Sequence of chain 1.L:
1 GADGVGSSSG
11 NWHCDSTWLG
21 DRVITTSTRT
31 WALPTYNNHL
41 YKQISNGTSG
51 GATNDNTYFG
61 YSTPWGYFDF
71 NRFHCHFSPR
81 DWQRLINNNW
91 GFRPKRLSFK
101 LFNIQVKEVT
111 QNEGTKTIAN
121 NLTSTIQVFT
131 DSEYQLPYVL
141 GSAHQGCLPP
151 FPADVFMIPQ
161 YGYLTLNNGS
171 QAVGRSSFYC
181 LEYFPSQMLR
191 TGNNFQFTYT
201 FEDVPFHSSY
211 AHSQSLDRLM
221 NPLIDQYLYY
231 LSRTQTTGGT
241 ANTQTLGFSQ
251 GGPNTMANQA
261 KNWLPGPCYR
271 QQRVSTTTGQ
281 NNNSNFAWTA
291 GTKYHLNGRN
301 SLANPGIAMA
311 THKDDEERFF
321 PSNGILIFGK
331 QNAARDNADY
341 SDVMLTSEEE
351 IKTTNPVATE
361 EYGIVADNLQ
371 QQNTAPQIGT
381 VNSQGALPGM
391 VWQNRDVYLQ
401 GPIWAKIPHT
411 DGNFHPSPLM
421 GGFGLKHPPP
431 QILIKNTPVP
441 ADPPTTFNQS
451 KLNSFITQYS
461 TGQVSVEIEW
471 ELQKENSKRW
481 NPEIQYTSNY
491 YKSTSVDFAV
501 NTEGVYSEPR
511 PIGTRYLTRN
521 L

Binding-site contacts:
Ligand atom C2' contacts residue DA1 of chain 1.FC at 3.1 Å.
Ligand atom O5' contacts residue DA1 of chain 1.FC at 4.3 Å.
Ligand atom O3' contacts residue PRO205 of chain 1.L at 4.2 Å.
Ligand atom C3' contacts residue DA1 of chain 1.FC at 2.6 Å.
Ligand atom C5' contacts residue PRO205 of chain 1.L at 4.5 Å (hydrophobic).
Ligand atom C4' contacts residue DA1 of chain 1.FC at 3.9 Å.
Ligand atom O3' contacts residue DA1 of chain 1.FC at 1.6 Å.
Ligand atom C5' contacts residue DA1 of chain 1.FC at 4.4 Å.

The protein below binds the small molecule below.
Small molecule (SMILES): Nc1ccn([C@H]2C[C@H](O)[C@@H](COP(=O)(O)O)O2)c(=O)n1